Binding-site contacts:
Ligand atom C21 contacts residue PHE288 of chain 1.A at 3.7 Å (hydrophobic).
Ligand atom CF contacts residue THR287 of chain 1.A at 3.4 Å.
Ligand atom O22 contacts residue THR287 of chain 1.A at 2.5 Å (h-bond).
Ligand atom CC2 contacts residue ILE294 of chain 1.A at 3.6 Å (hydrophobic).
Ligand atom CC1 contacts residue SER307 of chain 1.A at 3.4 Å.
Ligand atom O24 contacts residue ASP338 of chain 1.A at 2.9 Å (salt-bridge).
Ligand atom C6 contacts residue GLY306 of chain 1.A at 3.5 Å.
Ligand atom N23 contacts residue GLU174 of chain 1.A at 3.0 Å (salt-bridge).
Ligand atom C22 contacts residue THR287 of chain 1.A at 3.3 Å.
Ligand atom CD1 contacts residue SER307 of chain 1.A at 3.5 Å.
Ligand atom O24 contacts residue ZN1 of chain 1.C at 2.1 Å.
Ligand atom N17 contacts residue THR287 of chain 1.A at 2.9 Å (h-bond).
Ligand atom O22 contacts residue ZN1 of chain 1.C at 2.1 Å.
Ligand atom O22 contacts residue HIS175 of chain 1.A at 3.5 Å (h-bond).
Ligand atom C18 contacts residue THR287 of chain 1.A at 3.6 Å.
Ligand atom O24 contacts residue HIS175 of chain 1.A at 3.0 Å (h-bond).
Ligand atom N23 contacts residue ZN1 of chain 1.C at 2.9 Å.
Ligand atom CC2 contacts residue GLY306 of chain 1.A at 3.6 Å.
Ligand atom N23 contacts residue MET159 of chain 1.A at 3.6 Å (h-bond).
Ligand atom O24 contacts residue HIS361 of chain 1.A at 3.3 Å (h-bond).
Ligand atom N17 contacts residue PHE288 of chain 1.A at 3.7 Å.
Ligand atom C9 contacts residue GLY306 of chain 1.A at 3.7 Å.
Ligand atom O24 contacts residue GLU174 of chain 1.A at 2.4 Å (salt-bridge).
Ligand atom O20 contacts residue LYS335 of chain 1.A at 2.9 Å (salt-bridge).
Ligand atom N23 contacts residue ASP338 of chain 1.A at 3.5 Å (salt-bridge).
Ligand atom CC1 contacts residue GLY306 of chain 1.A at 3.6 Å.
Ligand atom O20 contacts residue ASP338 of chain 1.A at 3.4 Å (salt-bridge).
Ligand atom O16 contacts residue MET159 of chain 1.A at 3.5 Å.
Ligand atom N23 contacts residue HIS361 of chain 1.A at 2.9 Å (h-bond).
Ligand atom CC1 contacts residue VAL313 of chain 1.A at 3.7 Å (hydrophobic).
Ligand atom O22 contacts residue HIS334 of chain 1.A at 2.9 Å (h-bond).
Ligand atom O22 contacts residue ASP338 of chain 1.A at 3.4 Å (salt-bridge).
Ligand atom C22 contacts residue ZN1 of chain 1.C at 2.8 Å.
Ligand atom CD1 contacts residue GLY306 of chain 1.A at 3.6 Å.
Ligand atom C22 contacts residue ASP338 of chain 1.A at 3.5 Å.
Ligand atom C21 contacts residue THR287 of chain 1.A at 3.6 Å.
Ligand atom CF contacts residue PHE288 of chain 1.A at 3.3 Å (hydrophobic).
Ligand atom CD1 contacts residue VAL313 of chain 1.A at 3.4 Å (hydrophobic).
Ligand atom CD2 contacts residue ILE294 of chain 1.A at 3.6 Å (hydrophobic).
Ligand atom C15 contacts residue PHE288 of chain 1.A at 3.5 Å (hydrophobic).

The protein below binds the small molecule below.
Small molecule (SMILES): C[C@@H](O)[C@H](NC(=O)c1ccc(C#Cc2ccc(CN3CCOCC3)cc2)cc1)C(=O)NO

Sequence of chain 1.A:
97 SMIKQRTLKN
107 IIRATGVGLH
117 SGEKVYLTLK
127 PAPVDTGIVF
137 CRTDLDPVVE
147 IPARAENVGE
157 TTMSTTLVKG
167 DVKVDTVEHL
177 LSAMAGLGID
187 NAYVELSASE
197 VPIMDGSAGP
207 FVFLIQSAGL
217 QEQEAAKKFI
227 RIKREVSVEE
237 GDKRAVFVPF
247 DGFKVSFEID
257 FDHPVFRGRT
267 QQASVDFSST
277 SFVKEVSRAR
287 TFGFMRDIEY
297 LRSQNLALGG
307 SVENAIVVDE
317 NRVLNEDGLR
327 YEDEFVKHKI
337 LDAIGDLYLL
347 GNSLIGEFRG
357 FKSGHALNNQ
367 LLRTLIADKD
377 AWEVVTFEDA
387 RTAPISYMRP